Sequence of chain 9.E:
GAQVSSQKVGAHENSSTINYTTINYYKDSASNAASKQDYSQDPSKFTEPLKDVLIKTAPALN

This protein binds this small molecule.
Small molecule (SMILES): CC[C@H](C)[C@H](N)C(=O)N[C@@H](CO)C(=O)N[C@@H](CCC(=O)O)C(=O)N[C@H](C=O)C(C)C

Binding-site contacts:
Ligand atom O contacts residue VAL4 of chain 9.E at 3.2 Å (h-bond).
Ligand atom OG contacts residue GLN3 of chain 9.E at 3.3 Å (h-bond).
Ligand atom CG2 contacts residue SER5 of chain 9.E at 3.4 Å.
Ligand atom CG2 contacts residue GLN3 of chain 9.E at 3.5 Å.
Ligand atom CB contacts residue GLN3 of chain 9.E at 3.7 Å.
Ligand atom N contacts residue GLN3 of chain 9.E at 4.5 Å.
Ligand atom CG2 contacts residue VAL4 of chain 9.E at 3.4 Å (hydrophobic).
Ligand atom CA contacts residue ALA2 of chain 9.E at 3.3 Å (hydrophobic).
Ligand atom CB contacts residue ALA2 of chain 9.E at 3.3 Å (hydrophobic).
Ligand atom OE1 contacts residue VAL4 of chain 9.E at 3.6 Å.
Ligand atom CG1 contacts residue GLN3 of chain 9.E at 3.3 Å.
Ligand atom CA contacts residue GLN3 of chain 9.E at 4.5 Å.
Ligand atom CB contacts residue ALA2 of chain 9.E at 4.4 Å (hydrophobic).
Ligand atom CD contacts residue VAL4 of chain 9.E at 3.6 Å (hydrophobic).
Ligand atom C contacts residue VAL4 of chain 9.E at 4.0 Å (hydrophobic).
Ligand atom CA contacts residue VAL4 of chain 9.E at 4.1 Å (hydrophobic).
Ligand atom C contacts residue GLN3 of chain 9.E at 3.9 Å.
Ligand atom CG1 contacts residue ALA2 of chain 9.E at 4.5 Å (hydrophobic).
Ligand atom C contacts residue ALA2 of chain 9.E at 4.0 Å (hydrophobic).
Ligand atom CG contacts residue VAL4 of chain 9.E at 4.4 Å (hydrophobic).
Ligand atom O contacts residue ALA2 of chain 9.E at 4.0 Å.
Ligand atom OE2 contacts residue VAL4 of chain 9.E at 3.7 Å.
Ligand atom C contacts residue VAL4 of chain 9.E at 3.5 Å (hydrophobic).
Ligand atom CB contacts residue VAL4 of chain 9.E at 4.4 Å (hydrophobic).
Ligand atom N contacts residue ALA2 of chain 9.E at 2.8 Å (h-bond).
Ligand atom CA contacts residue ALA2 of chain 9.E at 3.9 Å (hydrophobic).
Ligand atom N contacts residue VAL4 of chain 9.E at 3.1 Å (h-bond).
Ligand atom N contacts residue VAL4 of chain 9.E at 4.3 Å.
Ligand atom CA contacts residue VAL4 of chain 9.E at 3.3 Å (hydrophobic).
Ligand atom O contacts residue GLN3 of chain 9.E at 2.9 Å (h-bond).
Ligand atom O contacts residue VAL4 of chain 9.E at 4.4 Å.
Ligand atom OE1 contacts residue ASN25 of chain 9.E at 4.2 Å.
Ligand atom CB contacts residue GLN3 of chain 9.E at 4.0 Å.
Ligand atom C contacts residue ALA2 of chain 9.E at 3.5 Å (hydrophobic).
Ligand atom CB contacts residue VAL4 of chain 9.E at 4.0 Å (hydrophobic).
Ligand atom CG2 contacts residue ALA2 of chain 9.E at 4.0 Å (hydrophobic).